A small-molecule ligand and the protein it binds are described below.
Small molecule (SMILES): Cc1cccc(C)c1-c1noc(C(C)C)c1COc1ccc(-c2ccc3cc(C(=O)O)ncc3c2)cc1

Binding-site contacts:
Ligand atom C2 contacts residue THR45 of chain 2.A at 4.0 Å.
Ligand atom O1 contacts residue HIS204 of chain 2.A at 3.7 Å.
Ligand atom C23 contacts residue ARG88 of chain 2.A at 3.8 Å.
Ligand atom N1 contacts residue HIS204 of chain 2.A at 3.1 Å (h-bond).
Ligand atom C18 contacts residue THR27 of chain 2.A at 3.9 Å.
Ligand atom CL1 contacts residue TRP226 of chain 2.A at 4.0 Å (hydrophobic).
Ligand atom C3 contacts residue PHE218 of chain 2.A at 3.8 Å (hydrophobic).
Ligand atom CL1 contacts residue MET85 of chain 2.A at 3.6 Å (hydrophobic).
Ligand atom N2 contacts residue ARG88 of chain 2.A at 3.7 Å.
Ligand atom N2 contacts residue MET22 of chain 2.A at 3.6 Å.
Ligand atom C26 contacts residue PHE86 of chain 2.A at 3.5 Å (hydrophobic).
Ligand atom C12 contacts residue MET47 of chain 2.A at 3.6 Å (hydrophobic).
Ligand atom C1 contacts residue THR45 of chain 2.A at 3.6 Å.
Ligand atom C15 contacts residue MET47 of chain 2.A at 3.7 Å (hydrophobic).
Ligand atom C20 contacts residue HIS51 of chain 2.A at 3.9 Å.
Ligand atom O4 contacts residue MET22 of chain 2.A at 3.9 Å.
Ligand atom C9 contacts residue ALA48 of chain 2.A at 3.9 Å (hydrophobic).
Ligand atom C7 contacts residue LEU44 of chain 2.A at 3.7 Å (hydrophobic).
Ligand atom C21 contacts residue MET22 of chain 2.A at 3.5 Å (hydrophobic).
Ligand atom C3 contacts residue TRP226 of chain 2.A at 3.8 Å (hydrophobic).
Ligand atom C28 contacts residue TYR126 of chain 2.A at 3.4 Å (hydrophobic).
Ligand atom C27 contacts residue PHE86 of chain 2.A at 3.5 Å (hydrophobic).
Ligand atom CL1 contacts residue HIS204 of chain 2.A at 3.9 Å.
Ligand atom C19 contacts residue ARG88 of chain 2.A at 3.8 Å.
Ligand atom C18 contacts residue ILE92 of chain 2.A at 4.0 Å (hydrophobic).
Ligand atom C11 contacts residue MET47 of chain 2.A at 3.9 Å (hydrophobic).
Ligand atom C22 contacts residue MET22 of chain 2.A at 3.9 Å (hydrophobic).
Ligand atom C23 contacts residue MET22 of chain 2.A at 4.0 Å (hydrophobic).
Ligand atom C1 contacts residue LEU44 of chain 2.A at 3.8 Å (hydrophobic).
Ligand atom C10 contacts residue HIS51 of chain 2.A at 3.9 Å.
Ligand atom O1 contacts residue TRP211 of chain 2.A at 3.7 Å.
Ligand atom O4 contacts residue ARG88 of chain 2.A at 3.7 Å.
Ligand atom C1 contacts residue PHE41 of chain 2.A at 3.8 Å (hydrophobic).
Ligand atom C20 contacts residue MET22 of chain 2.A at 3.0 Å (hydrophobic).
Ligand atom O3 contacts residue SER99 of chain 2.A at 3.1 Å.
Ligand atom C2 contacts residue LEU44 of chain 2.A at 3.9 Å (hydrophobic).
Ligand atom C19 contacts residue MET22 of chain 2.A at 3.9 Å (hydrophobic).
Ligand atom C3 contacts residue THR45 of chain 2.A at 3.9 Å.
Ligand atom C27 contacts residue TYR126 of chain 2.A at 3.4 Å (hydrophobic).
Ligand atom C27 contacts residue SER89 of chain 2.A at 3.7 Å.

Sequence of chain 2.A:
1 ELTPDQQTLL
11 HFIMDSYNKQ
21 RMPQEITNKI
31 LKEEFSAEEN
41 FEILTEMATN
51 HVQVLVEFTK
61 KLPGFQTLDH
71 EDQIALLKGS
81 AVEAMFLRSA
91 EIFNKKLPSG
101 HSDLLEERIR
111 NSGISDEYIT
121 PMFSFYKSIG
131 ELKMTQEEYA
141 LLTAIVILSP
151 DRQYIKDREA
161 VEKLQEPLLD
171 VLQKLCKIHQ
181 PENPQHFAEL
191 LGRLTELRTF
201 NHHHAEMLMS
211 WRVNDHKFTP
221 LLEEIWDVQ